Sequence of chain 1.U:
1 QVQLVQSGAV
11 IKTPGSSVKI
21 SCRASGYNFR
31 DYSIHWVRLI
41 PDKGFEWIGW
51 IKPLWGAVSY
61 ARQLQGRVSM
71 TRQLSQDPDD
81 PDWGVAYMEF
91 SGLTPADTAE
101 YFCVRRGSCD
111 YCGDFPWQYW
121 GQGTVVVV

Binding-site contacts:
Ligand atom C1 contacts residue ASN167 of chain 1.Q at 1.4 Å.
Ligand atom C3 contacts residue ASN167 of chain 1.Q at 3.8 Å.
Ligand atom O7 contacts residue ARG278 of chain 1.C at 3.5 Å (salt-bridge).
Ligand atom C8 contacts residue ASN167 of chain 1.Q at 4.0 Å.
Ligand atom C5 contacts residue ASN167 of chain 1.Q at 3.7 Å.
Ligand atom C4 contacts residue ASN167 of chain 1.Q at 4.2 Å.
Ligand atom C1 contacts residue ARG162 of chain 1.Q at 3.7 Å.
Ligand atom O7 contacts residue ASN167 of chain 1.Q at 3.3 Å (h-bond).
Ligand atom C6 contacts residue ILE164 of chain 1.Q at 4.5 Å (hydrophobic).
Ligand atom C7 contacts residue ASN167 of chain 1.Q at 3.3 Å.
Ligand atom C2 contacts residue ASN167 of chain 1.Q at 2.4 Å.
Ligand atom N2 contacts residue ASN167 of chain 1.Q at 2.9 Å (h-bond).
Ligand atom C6 contacts residue ARG162 of chain 1.Q at 3.4 Å.
Ligand atom C5 contacts residue ILE164 of chain 1.Q at 4.2 Å (hydrophobic).
Ligand atom C5 contacts residue ARG162 of chain 1.Q at 3.6 Å.
Ligand atom O5 contacts residue ARG162 of chain 1.Q at 2.8 Å (salt-bridge).
Ligand atom C8 contacts residue GLN76 of chain 1.U at 4.0 Å.
Ligand atom O6 contacts residue ARG162 of chain 1.Q at 3.8 Å.
Ligand atom O5 contacts residue ASN167 of chain 1.Q at 2.4 Å (h-bond).
Ligand atom N2 contacts residue GLN76 of chain 1.U at 4.2 Å.

Sequence of chain 1.C:
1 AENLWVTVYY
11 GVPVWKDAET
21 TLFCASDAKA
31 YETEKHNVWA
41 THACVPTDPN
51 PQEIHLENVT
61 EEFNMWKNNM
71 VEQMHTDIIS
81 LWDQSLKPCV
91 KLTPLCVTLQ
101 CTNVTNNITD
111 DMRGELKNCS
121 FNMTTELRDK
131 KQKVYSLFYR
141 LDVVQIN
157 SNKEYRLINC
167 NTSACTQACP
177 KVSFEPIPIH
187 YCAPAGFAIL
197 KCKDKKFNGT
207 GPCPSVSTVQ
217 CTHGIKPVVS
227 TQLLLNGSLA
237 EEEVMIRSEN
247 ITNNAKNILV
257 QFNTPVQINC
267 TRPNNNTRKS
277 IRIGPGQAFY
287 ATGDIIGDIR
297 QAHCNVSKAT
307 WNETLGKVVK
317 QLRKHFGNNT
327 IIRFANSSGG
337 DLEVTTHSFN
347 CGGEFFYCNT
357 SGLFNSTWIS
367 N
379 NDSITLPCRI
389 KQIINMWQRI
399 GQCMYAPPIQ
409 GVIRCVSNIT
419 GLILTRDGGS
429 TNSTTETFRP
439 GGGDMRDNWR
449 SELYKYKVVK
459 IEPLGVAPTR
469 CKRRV

Sequence of chain 1.Q:
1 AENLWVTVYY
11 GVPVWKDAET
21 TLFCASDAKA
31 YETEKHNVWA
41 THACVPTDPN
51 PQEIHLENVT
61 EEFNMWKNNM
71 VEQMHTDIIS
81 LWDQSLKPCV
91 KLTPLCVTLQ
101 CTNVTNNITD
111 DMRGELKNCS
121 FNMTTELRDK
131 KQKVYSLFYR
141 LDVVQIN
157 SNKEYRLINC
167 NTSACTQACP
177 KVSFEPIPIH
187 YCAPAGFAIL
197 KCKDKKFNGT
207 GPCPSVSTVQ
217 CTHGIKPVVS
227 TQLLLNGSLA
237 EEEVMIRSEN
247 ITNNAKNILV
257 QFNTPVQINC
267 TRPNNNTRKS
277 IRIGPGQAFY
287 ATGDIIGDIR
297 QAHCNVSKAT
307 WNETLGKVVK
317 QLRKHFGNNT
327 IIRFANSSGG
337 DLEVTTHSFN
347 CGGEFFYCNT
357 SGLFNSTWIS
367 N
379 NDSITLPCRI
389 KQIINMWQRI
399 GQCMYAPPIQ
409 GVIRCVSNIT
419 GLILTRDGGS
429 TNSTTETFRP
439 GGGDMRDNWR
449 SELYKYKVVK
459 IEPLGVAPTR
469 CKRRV

This small molecule binds to this protein.
Small molecule (SMILES): CC(=O)N[C@@H]1[C@@H](O)[C@H](O)[C@@H](CO)O[C@H]1O